Binding-site contacts:
Ligand atom N2 contacts residue ASN105 of chain 1.B at 2.9 Å (h-bond).
Ligand atom C1 contacts residue HIS144 of chain 1.B at 4.0 Å.
Ligand atom C5 contacts residue HIS144 of chain 1.B at 4.2 Å.
Ligand atom O5 contacts residue ASN105 of chain 1.B at 2.4 Å (h-bond).
Ligand atom O6 contacts residue HIS144 of chain 1.B at 3.2 Å.
Ligand atom C4 contacts residue ASN105 of chain 1.B at 4.2 Å.
Ligand atom C6 contacts residue HIS144 of chain 1.B at 4.1 Å.
Ligand atom C2 contacts residue ASN105 of chain 1.B at 2.5 Å.
Ligand atom O5 contacts residue HIS144 of chain 1.B at 3.4 Å.
Ligand atom C1 contacts residue ASN105 of chain 1.B at 1.4 Å.
Ligand atom O7 contacts residue ASN105 of chain 1.B at 3.3 Å (h-bond).
Ligand atom C8 contacts residue PRO103 of chain 1.B at 3.9 Å (hydrophobic).
Ligand atom C5 contacts residue ASN105 of chain 1.B at 3.7 Å.
Ligand atom C7 contacts residue ASN105 of chain 1.B at 3.3 Å.
Ligand atom C3 contacts residue ASN105 of chain 1.B at 3.8 Å.
Ligand atom C8 contacts residue ASN105 of chain 1.B at 4.4 Å.

Sequence of chain 1.B:
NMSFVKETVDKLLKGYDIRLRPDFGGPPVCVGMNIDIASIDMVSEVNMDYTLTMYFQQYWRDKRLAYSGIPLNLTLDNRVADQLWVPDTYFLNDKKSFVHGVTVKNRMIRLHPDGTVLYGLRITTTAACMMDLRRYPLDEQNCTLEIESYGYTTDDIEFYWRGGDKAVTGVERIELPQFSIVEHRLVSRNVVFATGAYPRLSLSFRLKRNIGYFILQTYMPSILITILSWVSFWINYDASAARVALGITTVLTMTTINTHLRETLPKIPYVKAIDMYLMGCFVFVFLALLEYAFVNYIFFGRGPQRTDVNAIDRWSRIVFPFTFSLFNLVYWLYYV

The small molecule below binds the protein below.
Small molecule (SMILES): CC(=O)N[C@H]1[C@H](O[C@H]2[C@H](O)[C@@H](NC(C)=O)CO[C@@H]2CO)O[C@H](CO)[C@@H](O)[C@@H]1O